Sequence of chain 2.A:
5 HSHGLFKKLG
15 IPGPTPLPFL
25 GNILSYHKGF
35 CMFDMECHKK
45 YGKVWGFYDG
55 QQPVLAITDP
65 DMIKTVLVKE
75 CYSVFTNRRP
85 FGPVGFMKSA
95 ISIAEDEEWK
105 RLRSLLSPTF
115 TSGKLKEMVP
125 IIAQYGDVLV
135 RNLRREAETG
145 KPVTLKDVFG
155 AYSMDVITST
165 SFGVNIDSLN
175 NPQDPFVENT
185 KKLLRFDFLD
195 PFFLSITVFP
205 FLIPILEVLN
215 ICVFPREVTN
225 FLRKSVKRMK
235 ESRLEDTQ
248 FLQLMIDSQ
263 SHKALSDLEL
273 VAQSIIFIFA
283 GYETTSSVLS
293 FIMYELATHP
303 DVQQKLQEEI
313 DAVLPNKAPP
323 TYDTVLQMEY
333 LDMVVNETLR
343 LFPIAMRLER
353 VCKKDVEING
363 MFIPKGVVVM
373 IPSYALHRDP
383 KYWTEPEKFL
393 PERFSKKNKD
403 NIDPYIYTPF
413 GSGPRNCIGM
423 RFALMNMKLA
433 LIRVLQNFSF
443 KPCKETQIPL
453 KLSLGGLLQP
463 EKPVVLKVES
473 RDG

A protein and the small-molecule ligand that binds it are described below.
Small molecule (SMILES): COc1ccc([C@]2(c3ccc(F)c(-c4cccnc4)c3)N=C(N)N3CC(F)(F)CN=C32)cc1C

Binding-site contacts:
Ligand atom C17 contacts residue SER96 of chain 2.A at 3.9 Å.
Ligand atom F34 contacts residue HEM1 of chain 2.B at 4.1 Å.
Ligand atom C30 contacts residue HEM1 of chain 2.B at 4.0 Å.
Ligand atom C15 contacts residue PHE85 of chain 2.A at 3.4 Å (hydrophobic).
Ligand atom C14 contacts residue ARG83 of chain 2.A at 3.6 Å.
Ligand atom C13 contacts residue PHE192 of chain 2.A at 3.3 Å (hydrophobic).
Ligand atom F20 contacts residue ARG83 of chain 2.A at 4.1 Å.
Ligand atom N16 contacts residue PHE85 of chain 2.A at 4.0 Å.
Ligand atom N19 contacts residue ARG82 of chain 2.A at 3.4 Å.
Ligand atom N32 contacts residue ALA282 of chain 2.A at 4.1 Å.
Ligand atom N12 contacts residue PHE192 of chain 2.A at 3.7 Å.
Ligand atom O8 contacts residue PHE218 of chain 2.A at 3.4 Å.
Ligand atom C6 contacts residue ILE278 of chain 2.A at 4.1 Å (hydrophobic).
Ligand atom C1 contacts residue ARG189 of chain 2.A at 3.5 Å.
Ligand atom O8 contacts residue ARG189 of chain 2.A at 4.0 Å.
Ligand atom C30 contacts residue ILE346 of chain 2.A at 4.0 Å (hydrophobic).
Ligand atom C15 contacts residue ARG83 of chain 2.A at 3.2 Å.
Ligand atom C9 contacts residue PHE190 of chain 2.A at 4.0 Å (hydrophobic).
Ligand atom C9 contacts residue PHE218 of chain 2.A at 3.3 Å (hydrophobic).
Ligand atom N32 contacts residue HEM1 of chain 2.B at 2.6 Å.
Ligand atom F21 contacts residue PHE85 of chain 2.A at 3.9 Å.
Ligand atom C9 contacts residue ARG189 of chain 2.A at 3.6 Å.
Ligand atom N19 contacts residue SER96 of chain 2.A at 2.8 Å (h-bond).
Ligand atom C9 contacts residue PHE281 of chain 2.A at 3.2 Å (hydrophobic).
Ligand atom C1 contacts residue PHE190 of chain 2.A at 3.2 Å (hydrophobic).
Ligand atom C2 contacts residue ARG189 of chain 2.A at 3.9 Å.
Ligand atom C7 contacts residue PHE190 of chain 2.A at 3.7 Å (hydrophobic).
Ligand atom C17 contacts residue ARG82 of chain 2.A at 3.9 Å.
Ligand atom C30 contacts residue THR286 of chain 2.A at 3.4 Å.
Ligand atom C9 contacts residue ILE278 of chain 2.A at 3.8 Å (hydrophobic).
Ligand atom C5 contacts residue SER96 of chain 2.A at 3.9 Å.
Ligand atom O8 contacts residue PHE190 of chain 2.A at 3.1 Å.
Ligand atom C31 contacts residue ALA282 of chain 2.A at 3.6 Å (hydrophobic).
Ligand atom N18 contacts residue SER96 of chain 2.A at 4.0 Å.
Ligand atom F21 contacts residue ARG83 of chain 2.A at 3.0 Å.
Ligand atom C31 contacts residue HEM1 of chain 2.B at 3.0 Å.
Ligand atom O8 contacts residue PHE281 of chain 2.A at 4.1 Å.
Ligand atom C33 contacts residue HEM1 of chain 2.B at 3.3 Å.
Ligand atom C2 contacts residue PHE190 of chain 2.A at 3.7 Å (hydrophobic).
Ligand atom F34 contacts residue ALA347 of chain 2.A at 3.1 Å.